Sequence of chain 1.A:
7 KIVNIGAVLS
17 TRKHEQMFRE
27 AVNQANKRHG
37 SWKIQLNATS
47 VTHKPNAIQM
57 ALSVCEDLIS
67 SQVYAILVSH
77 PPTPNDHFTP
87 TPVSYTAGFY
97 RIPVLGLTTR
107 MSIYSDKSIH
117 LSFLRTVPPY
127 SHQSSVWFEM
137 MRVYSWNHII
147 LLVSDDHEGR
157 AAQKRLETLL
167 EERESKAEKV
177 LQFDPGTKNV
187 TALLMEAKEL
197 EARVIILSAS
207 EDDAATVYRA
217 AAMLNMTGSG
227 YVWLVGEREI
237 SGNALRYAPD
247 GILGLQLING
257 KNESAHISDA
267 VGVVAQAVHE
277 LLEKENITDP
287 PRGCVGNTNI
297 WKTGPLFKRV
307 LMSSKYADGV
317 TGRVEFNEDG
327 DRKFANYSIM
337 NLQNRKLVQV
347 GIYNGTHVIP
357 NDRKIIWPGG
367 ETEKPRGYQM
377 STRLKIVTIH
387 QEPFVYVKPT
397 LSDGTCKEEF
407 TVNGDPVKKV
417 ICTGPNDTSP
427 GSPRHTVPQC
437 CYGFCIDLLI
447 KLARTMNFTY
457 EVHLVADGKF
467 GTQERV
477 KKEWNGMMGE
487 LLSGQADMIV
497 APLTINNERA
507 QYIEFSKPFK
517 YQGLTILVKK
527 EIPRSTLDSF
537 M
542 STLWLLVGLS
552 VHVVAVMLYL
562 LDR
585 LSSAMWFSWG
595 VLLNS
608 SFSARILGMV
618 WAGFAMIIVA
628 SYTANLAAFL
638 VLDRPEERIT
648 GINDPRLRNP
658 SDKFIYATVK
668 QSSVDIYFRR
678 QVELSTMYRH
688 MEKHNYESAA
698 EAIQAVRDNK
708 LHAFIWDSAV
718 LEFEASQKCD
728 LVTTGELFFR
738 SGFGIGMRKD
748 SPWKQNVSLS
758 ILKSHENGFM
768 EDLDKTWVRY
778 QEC

Binding-site contacts:
Ligand atom CA contacts residue THR500 of chain 1.A at 3.8 Å.
Ligand atom OXT contacts residue PHE466 of chain 1.A at 4.0 Å.
Ligand atom N contacts residue THR500 of chain 1.A at 4.4 Å.
Ligand atom C contacts residue PRO498 of chain 1.A at 4.2 Å (hydrophobic).
Ligand atom O contacts residue PHE466 of chain 1.A at 3.1 Å.
Ligand atom C contacts residue THR500 of chain 1.A at 3.9 Å.
Ligand atom OXT contacts residue THR500 of chain 1.A at 3.6 Å.
Ligand atom C contacts residue ARG505 of chain 1.A at 4.2 Å.
Ligand atom N contacts residue ASP714 of chain 1.A at 3.1 Å (salt-bridge).
Ligand atom CA contacts residue ASP714 of chain 1.A at 4.5 Å.
Ligand atom O contacts residue LEU499 of chain 1.A at 4.1 Å.
Ligand atom C contacts residue PHE466 of chain 1.A at 3.9 Å (hydrophobic).
Ligand atom CA contacts residue TRP713 of chain 1.A at 4.3 Å (hydrophobic).
Ligand atom CA contacts residue SER670 of chain 1.A at 4.1 Å.
Ligand atom N contacts residue PRO498 of chain 1.A at 4.3 Å.
Ligand atom OXT contacts residue ARG505 of chain 1.A at 3.0 Å (salt-bridge).
Ligand atom C contacts residue SER670 of chain 1.A at 4.2 Å.
Ligand atom N contacts residue TRP713 of chain 1.A at 4.3 Å.
Ligand atom OXT contacts residue SER670 of chain 1.A at 3.5 Å (h-bond).
Ligand atom OXT contacts residue LEU499 of chain 1.A at 4.3 Å.
Ligand atom OXT contacts residue SER669 of chain 1.A at 4.3 Å.
Ligand atom O contacts residue PRO498 of chain 1.A at 3.2 Å (h-bond).

This protein binds this small molecule.
Small molecule (SMILES): NCC(=O)O